This protein binds this small molecule.
Small molecule (SMILES): CC(=O)N[C@@H]1[C@@H](O)[C@H](O)[C@@H](CO)O[C@H]1O

Sequence of chain 1.A:
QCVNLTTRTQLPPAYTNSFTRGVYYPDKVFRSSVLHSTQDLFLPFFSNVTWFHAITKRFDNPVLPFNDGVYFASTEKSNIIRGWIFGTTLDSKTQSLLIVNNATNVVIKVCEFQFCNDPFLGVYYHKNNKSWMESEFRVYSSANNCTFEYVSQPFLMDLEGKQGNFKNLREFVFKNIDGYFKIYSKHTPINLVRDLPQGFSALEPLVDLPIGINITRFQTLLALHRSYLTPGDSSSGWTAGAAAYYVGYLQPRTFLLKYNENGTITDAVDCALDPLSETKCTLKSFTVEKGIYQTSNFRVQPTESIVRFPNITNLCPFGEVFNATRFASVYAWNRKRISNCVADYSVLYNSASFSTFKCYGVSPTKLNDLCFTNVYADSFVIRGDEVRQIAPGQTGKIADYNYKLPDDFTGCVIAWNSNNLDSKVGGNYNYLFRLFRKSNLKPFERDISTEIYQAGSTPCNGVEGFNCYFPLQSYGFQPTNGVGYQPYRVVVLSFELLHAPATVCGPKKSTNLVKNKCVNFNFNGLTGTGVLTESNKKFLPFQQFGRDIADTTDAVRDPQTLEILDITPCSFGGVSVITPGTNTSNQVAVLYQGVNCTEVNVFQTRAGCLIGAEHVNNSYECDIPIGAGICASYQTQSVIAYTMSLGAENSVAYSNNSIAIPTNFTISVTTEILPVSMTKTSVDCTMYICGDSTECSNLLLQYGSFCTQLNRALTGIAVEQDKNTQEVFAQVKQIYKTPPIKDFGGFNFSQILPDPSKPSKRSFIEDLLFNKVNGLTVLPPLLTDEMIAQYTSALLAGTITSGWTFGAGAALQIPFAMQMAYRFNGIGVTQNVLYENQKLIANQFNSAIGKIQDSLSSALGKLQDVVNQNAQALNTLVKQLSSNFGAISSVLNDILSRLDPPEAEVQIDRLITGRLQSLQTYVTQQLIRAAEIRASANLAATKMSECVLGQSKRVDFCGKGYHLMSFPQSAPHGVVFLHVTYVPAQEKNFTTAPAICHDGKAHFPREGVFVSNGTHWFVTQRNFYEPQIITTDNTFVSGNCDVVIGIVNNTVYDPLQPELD

Binding-site contacts:
Ligand atom N2 contacts residue ASN372 of chain 1.A at 2.9 Å (h-bond).
Ligand atom C7 contacts residue ASN372 of chain 1.A at 3.4 Å.
Ligand atom O5 contacts residue ASN372 of chain 1.A at 2.3 Å (h-bond).
Ligand atom C3 contacts residue ASN372 of chain 1.A at 3.8 Å.
Ligand atom O7 contacts residue ASN372 of chain 1.A at 3.4 Å (h-bond).
Ligand atom C1 contacts residue ASN372 of chain 1.A at 1.4 Å.
Ligand atom C5 contacts residue ASN372 of chain 1.A at 3.6 Å.
Ligand atom O6 contacts residue SER400 of chain 1.A at 4.2 Å.
Ligand atom C4 contacts residue ASN372 of chain 1.A at 4.2 Å.
Ligand atom C2 contacts residue ASN372 of chain 1.A at 2.5 Å.